Binding-site contacts:
Ligand atom O7 contacts residue SER140 of chain 1.B at 3.3 Å (h-bond).
Ligand atom C6 contacts residue ARG217 of chain 1.B at 3.6 Å.
Ligand atom C8 contacts residue HIS139 of chain 1.B at 3.6 Å.
Ligand atom C7 contacts residue ASN138 of chain 1.B at 3.2 Å.
Ligand atom C2 contacts residue ASN138 of chain 1.B at 2.6 Å.
Ligand atom C3 contacts residue ASN138 of chain 1.B at 3.8 Å.
Ligand atom C1 contacts residue ASN138 of chain 1.B at 1.4 Å.
Ligand atom N2 contacts residue ASN138 of chain 1.B at 3.0 Å (h-bond).
Ligand atom C7 contacts residue HIS139 of chain 1.B at 4.3 Å.
Ligand atom O5 contacts residue ASN138 of chain 1.B at 2.4 Å (h-bond).
Ligand atom C7 contacts residue SER140 of chain 1.B at 4.1 Å.
Ligand atom C1 contacts residue SER140 of chain 1.B at 3.8 Å.
Ligand atom O7 contacts residue ASN138 of chain 1.B at 3.3 Å (h-bond).
Ligand atom C5 contacts residue ASN138 of chain 1.B at 3.6 Å.
Ligand atom O5 contacts residue ASP141 of chain 1.B at 4.5 Å.
Ligand atom C8 contacts residue SER140 of chain 1.B at 4.4 Å.
Ligand atom C4 contacts residue ASN138 of chain 1.B at 4.3 Å.
Ligand atom C8 contacts residue ASN138 of chain 1.B at 4.2 Å.

Sequence of chain 1.B:
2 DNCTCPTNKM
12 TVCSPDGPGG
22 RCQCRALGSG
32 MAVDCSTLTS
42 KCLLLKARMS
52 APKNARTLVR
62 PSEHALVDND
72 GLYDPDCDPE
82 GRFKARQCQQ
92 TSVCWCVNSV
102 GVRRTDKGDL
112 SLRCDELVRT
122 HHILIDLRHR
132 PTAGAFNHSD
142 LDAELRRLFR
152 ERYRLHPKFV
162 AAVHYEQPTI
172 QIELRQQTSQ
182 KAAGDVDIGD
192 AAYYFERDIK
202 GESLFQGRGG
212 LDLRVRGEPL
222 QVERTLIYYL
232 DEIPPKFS

This protein binds this small molecule.
Small molecule (SMILES): CC(=O)N[C@H]1[C@H](O[C@H]2[C@H](O)[C@@H](NC(C)=O)CO[C@@H]2CO[C@@H]2O[C@@H](C)[C@@H](O)[C@@H](O)[C@@H]2O)O[C@H](CO)[C@@H](O)[C@@H]1O